Binding-site contacts:
Ligand atom O5 contacts residue VAL127 of chain 1.C at 4.2 Å.
Ligand atom C1 contacts residue ASN122 of chain 1.C at 1.4 Å.
Ligand atom C7 contacts residue ASN122 of chain 1.C at 3.3 Å.
Ligand atom O7 contacts residue ASN122 of chain 1.C at 3.4 Å (h-bond).
Ligand atom O5 contacts residue ASN122 of chain 1.C at 2.4 Å (h-bond).
Ligand atom C3 contacts residue ASN125 of chain 1.C at 4.2 Å.
Ligand atom C5 contacts residue ASN122 of chain 1.C at 3.7 Å.
Ligand atom C6 contacts residue VAL127 of chain 1.C at 3.7 Å (hydrophobic).
Ligand atom C8 contacts residue ASN122 of chain 1.C at 4.4 Å.
Ligand atom C3 contacts residue ASN122 of chain 1.C at 3.8 Å.
Ligand atom C3 contacts residue THR124 of chain 1.C at 3.8 Å.
Ligand atom C5 contacts residue VAL127 of chain 1.C at 4.1 Å (hydrophobic).
Ligand atom C8 contacts residue THR124 of chain 1.C at 3.8 Å.
Ligand atom C2 contacts residue ASN122 of chain 1.C at 2.4 Å.
Ligand atom N2 contacts residue THR124 of chain 1.C at 3.1 Å (h-bond).
Ligand atom C7 contacts residue THR124 of chain 1.C at 4.2 Å.
Ligand atom C1 contacts residue ASN125 of chain 1.C at 3.6 Å.
Ligand atom C2 contacts residue ASN125 of chain 1.C at 4.3 Å.
Ligand atom O5 contacts residue ASN125 of chain 1.C at 4.1 Å.
Ligand atom C8 contacts residue ALA123 of chain 1.C at 4.0 Å (hydrophobic).
Ligand atom C2 contacts residue THR124 of chain 1.C at 3.6 Å.
Ligand atom C1 contacts residue THR124 of chain 1.C at 3.4 Å.
Ligand atom C4 contacts residue ASN122 of chain 1.C at 4.2 Å.
Ligand atom N2 contacts residue ASN122 of chain 1.C at 2.8 Å (h-bond).
Ligand atom C5 contacts residue ASN125 of chain 1.C at 3.9 Å.

Sequence of chain 1.C:
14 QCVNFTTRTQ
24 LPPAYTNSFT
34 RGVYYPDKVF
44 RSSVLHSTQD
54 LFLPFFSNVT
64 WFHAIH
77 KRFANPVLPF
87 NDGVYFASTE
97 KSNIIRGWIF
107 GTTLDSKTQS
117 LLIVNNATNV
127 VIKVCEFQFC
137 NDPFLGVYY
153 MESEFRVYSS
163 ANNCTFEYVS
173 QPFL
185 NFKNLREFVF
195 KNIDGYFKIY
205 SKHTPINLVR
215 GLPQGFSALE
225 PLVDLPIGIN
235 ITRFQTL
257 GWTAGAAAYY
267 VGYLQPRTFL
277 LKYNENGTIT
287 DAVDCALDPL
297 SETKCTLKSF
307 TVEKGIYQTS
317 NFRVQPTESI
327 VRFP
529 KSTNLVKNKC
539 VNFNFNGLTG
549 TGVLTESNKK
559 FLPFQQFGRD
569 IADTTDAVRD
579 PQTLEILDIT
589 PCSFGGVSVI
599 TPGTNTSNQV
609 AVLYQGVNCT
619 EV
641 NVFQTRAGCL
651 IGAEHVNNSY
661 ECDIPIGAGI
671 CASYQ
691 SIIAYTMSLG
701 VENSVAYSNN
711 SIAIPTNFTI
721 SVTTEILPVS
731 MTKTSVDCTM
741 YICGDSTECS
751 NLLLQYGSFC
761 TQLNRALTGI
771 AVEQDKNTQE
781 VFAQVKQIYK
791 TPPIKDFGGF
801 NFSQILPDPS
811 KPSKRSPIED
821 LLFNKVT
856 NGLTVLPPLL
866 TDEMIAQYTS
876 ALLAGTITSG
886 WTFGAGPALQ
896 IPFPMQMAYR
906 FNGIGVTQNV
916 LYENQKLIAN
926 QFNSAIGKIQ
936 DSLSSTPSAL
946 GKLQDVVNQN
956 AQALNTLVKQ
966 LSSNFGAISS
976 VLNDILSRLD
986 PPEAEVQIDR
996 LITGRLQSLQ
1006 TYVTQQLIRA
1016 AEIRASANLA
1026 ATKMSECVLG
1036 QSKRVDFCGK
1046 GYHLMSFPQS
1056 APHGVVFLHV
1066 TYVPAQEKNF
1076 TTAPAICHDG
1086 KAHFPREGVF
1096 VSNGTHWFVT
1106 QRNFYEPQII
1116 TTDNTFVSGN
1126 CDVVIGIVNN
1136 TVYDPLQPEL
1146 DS

This small molecule binds to this protein.
Small molecule (SMILES): CC(=O)N[C@@H]1[C@@H](O)[C@H](O)[C@@H](CO)O[C@H]1O